Binding-site contacts:
Ligand atom C1 contacts residue ASN221 of chain 1.C at 1.4 Å.
Ligand atom O3 contacts residue SER446 of chain 1.B at 3.8 Å.
Ligand atom C7 contacts residue ASN221 of chain 1.C at 4.0 Å.
Ligand atom C8 contacts residue LYS449 of chain 1.B at 4.1 Å.
Ligand atom O7 contacts residue SER446 of chain 1.B at 2.7 Å (h-bond).
Ligand atom C7 contacts residue ARG444 of chain 1.B at 3.6 Å.
Ligand atom O7 contacts residue ASN447 of chain 1.B at 4.3 Å.
Ligand atom C5 contacts residue THR223 of chain 1.C at 3.8 Å.
Ligand atom C5 contacts residue ASN221 of chain 1.C at 3.6 Å.
Ligand atom C8 contacts residue ASN447 of chain 1.B at 3.3 Å.
Ligand atom C8 contacts residue THR223 of chain 1.C at 4.2 Å.
Ligand atom C7 contacts residue SER446 of chain 1.B at 3.6 Å.
Ligand atom C4 contacts residue ASN221 of chain 1.C at 4.2 Å.
Ligand atom C3 contacts residue ASN221 of chain 1.C at 3.8 Å.
Ligand atom C7 contacts residue ASN447 of chain 1.B at 4.3 Å.
Ligand atom C6 contacts residue THR95 of chain 1.C at 3.8 Å.
Ligand atom C2 contacts residue ASN221 of chain 1.C at 2.5 Å.
Ligand atom O6 contacts residue THR95 of chain 1.C at 3.7 Å.
Ligand atom C8 contacts residue SER446 of chain 1.B at 4.1 Å.
Ligand atom N2 contacts residue ARG444 of chain 1.B at 4.4 Å.
Ligand atom C8 contacts residue GLU452 of chain 1.B at 3.9 Å.
Ligand atom O7 contacts residue ARG444 of chain 1.B at 2.8 Å (salt-bridge).
Ligand atom C1 contacts residue THR223 of chain 1.C at 4.4 Å.
Ligand atom O5 contacts residue ASN221 of chain 1.C at 2.3 Å (h-bond).
Ligand atom C8 contacts residue ARG444 of chain 1.B at 3.9 Å.
Ligand atom C6 contacts residue THR223 of chain 1.C at 3.7 Å.
Ligand atom N2 contacts residue ASN221 of chain 1.C at 2.9 Å (h-bond).
Ligand atom O5 contacts residue THR95 of chain 1.C at 4.0 Å.
Ligand atom O5 contacts residue THR223 of chain 1.C at 3.9 Å.

Sequence of chain 1.B:
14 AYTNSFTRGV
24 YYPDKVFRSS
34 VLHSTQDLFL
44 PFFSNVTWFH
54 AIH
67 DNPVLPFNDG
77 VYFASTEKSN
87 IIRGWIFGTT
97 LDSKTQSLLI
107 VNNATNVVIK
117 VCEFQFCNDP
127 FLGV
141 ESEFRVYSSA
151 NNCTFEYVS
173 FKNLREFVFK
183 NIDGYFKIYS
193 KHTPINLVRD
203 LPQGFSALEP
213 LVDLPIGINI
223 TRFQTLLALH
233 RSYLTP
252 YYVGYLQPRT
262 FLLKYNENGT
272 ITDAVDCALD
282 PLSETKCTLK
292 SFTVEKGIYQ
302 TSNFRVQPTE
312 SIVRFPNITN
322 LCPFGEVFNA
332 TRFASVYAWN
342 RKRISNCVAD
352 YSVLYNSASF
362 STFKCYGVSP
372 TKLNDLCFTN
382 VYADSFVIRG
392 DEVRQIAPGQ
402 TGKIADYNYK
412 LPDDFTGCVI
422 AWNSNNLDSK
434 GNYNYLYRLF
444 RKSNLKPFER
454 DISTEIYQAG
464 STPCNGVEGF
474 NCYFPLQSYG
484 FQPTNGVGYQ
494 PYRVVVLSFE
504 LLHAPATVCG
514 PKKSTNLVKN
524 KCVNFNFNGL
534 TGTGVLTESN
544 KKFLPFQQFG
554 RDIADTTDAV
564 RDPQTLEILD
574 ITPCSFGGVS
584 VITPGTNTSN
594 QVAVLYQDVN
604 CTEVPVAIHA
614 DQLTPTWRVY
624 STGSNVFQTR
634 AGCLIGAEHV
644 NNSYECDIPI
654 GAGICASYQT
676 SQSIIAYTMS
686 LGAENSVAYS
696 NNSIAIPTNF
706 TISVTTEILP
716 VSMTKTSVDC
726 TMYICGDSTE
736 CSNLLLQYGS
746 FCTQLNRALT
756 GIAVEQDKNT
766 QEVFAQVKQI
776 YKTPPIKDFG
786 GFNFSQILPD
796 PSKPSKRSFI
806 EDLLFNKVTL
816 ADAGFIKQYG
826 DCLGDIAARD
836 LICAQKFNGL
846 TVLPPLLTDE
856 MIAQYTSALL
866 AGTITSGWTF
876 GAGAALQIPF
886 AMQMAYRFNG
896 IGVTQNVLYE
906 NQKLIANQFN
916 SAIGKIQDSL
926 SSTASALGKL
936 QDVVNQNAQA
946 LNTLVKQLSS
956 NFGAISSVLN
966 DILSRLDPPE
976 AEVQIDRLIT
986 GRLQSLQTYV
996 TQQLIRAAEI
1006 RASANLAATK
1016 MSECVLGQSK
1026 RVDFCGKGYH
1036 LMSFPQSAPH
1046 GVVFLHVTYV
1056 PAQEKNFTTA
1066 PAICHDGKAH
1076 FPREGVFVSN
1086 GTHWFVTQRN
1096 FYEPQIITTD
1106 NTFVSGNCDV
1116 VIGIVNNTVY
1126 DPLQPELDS

Sequence of chain 1.C:
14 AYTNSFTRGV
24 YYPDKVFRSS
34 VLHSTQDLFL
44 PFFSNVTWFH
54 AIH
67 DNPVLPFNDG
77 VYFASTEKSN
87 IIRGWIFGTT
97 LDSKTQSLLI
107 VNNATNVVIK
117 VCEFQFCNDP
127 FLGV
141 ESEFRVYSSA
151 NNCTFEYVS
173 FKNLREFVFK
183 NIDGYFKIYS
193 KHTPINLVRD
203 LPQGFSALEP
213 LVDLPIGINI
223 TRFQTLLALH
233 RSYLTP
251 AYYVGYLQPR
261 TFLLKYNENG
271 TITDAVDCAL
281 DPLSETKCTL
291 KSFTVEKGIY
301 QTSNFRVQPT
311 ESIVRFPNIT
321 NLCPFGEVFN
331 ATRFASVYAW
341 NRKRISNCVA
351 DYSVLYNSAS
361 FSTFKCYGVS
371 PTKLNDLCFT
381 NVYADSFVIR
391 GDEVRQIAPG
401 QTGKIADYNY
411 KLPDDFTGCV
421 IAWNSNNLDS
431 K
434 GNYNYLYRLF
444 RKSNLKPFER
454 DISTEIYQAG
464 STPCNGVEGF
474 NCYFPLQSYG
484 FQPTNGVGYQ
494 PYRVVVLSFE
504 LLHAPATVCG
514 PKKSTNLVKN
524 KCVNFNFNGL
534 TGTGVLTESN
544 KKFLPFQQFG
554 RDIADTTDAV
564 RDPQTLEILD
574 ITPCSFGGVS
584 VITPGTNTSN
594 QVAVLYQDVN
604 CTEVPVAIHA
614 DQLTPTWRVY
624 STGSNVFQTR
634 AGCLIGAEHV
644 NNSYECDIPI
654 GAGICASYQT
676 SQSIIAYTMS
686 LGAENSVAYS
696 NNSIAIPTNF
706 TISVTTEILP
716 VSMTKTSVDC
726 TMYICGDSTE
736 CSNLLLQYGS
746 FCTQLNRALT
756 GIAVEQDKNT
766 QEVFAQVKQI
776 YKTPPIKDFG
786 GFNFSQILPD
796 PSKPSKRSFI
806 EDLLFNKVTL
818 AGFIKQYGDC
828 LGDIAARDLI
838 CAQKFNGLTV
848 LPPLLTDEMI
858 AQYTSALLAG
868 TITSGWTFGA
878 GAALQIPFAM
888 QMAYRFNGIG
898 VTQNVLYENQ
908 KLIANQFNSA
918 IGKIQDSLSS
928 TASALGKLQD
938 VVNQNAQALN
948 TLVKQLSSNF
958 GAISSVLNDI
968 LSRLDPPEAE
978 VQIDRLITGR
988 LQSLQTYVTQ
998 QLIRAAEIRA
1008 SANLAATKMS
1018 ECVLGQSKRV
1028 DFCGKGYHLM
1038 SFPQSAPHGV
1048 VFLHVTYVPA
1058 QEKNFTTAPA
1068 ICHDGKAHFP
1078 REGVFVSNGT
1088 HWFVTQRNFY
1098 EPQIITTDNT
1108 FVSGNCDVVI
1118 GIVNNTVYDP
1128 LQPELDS

This protein binds this small molecule.
Small molecule (SMILES): CC(=O)N[C@H]1[C@H](O[C@H]2[C@H](O)[C@@H](NC(C)=O)CO[C@@H]2CO)O[C@H](CO)[C@@H](O)[C@@H]1O